Sequence of chain 1.C:
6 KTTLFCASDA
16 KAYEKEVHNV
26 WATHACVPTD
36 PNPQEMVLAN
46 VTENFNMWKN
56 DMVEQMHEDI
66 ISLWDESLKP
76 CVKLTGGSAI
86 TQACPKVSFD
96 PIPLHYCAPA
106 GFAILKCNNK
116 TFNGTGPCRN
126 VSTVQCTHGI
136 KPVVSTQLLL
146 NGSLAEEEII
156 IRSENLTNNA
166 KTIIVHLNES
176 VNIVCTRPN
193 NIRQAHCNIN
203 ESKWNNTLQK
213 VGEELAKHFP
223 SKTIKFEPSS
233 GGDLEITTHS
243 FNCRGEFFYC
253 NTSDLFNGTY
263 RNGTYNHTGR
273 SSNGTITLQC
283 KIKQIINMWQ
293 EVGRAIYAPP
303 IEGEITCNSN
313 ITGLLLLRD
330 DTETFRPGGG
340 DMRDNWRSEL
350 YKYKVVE

This protein binds this small molecule.
Small molecule (SMILES): CC(=O)N[C@@H]1[C@@H](O)[C@H](O)[C@@H](CO)O[C@H]1O

Binding-site contacts:
Ligand atom N2 contacts residue ASN160 of chain 1.C at 3.7 Å.
Ligand atom O6 contacts residue ASN163 of chain 1.C at 4.0 Å.
Ligand atom C4 contacts residue ASN160 of chain 1.C at 4.1 Å.
Ligand atom C2 contacts residue ASN160 of chain 1.C at 2.6 Å.
Ligand atom O5 contacts residue ASN163 of chain 1.C at 3.7 Å.
Ligand atom O3 contacts residue ASN160 of chain 1.C at 3.3 Å (h-bond).
Ligand atom C7 contacts residue ASN160 of chain 1.C at 4.0 Å.
Ligand atom O7 contacts residue ASN160 of chain 1.C at 3.8 Å.
Ligand atom C1 contacts residue ASN160 of chain 1.C at 1.4 Å.
Ligand atom C3 contacts residue ASN160 of chain 1.C at 3.4 Å.
Ligand atom C5 contacts residue ASN160 of chain 1.C at 3.6 Å.
Ligand atom C1 contacts residue ASN163 of chain 1.C at 4.3 Å.
Ligand atom O5 contacts residue THR162 of chain 1.C at 3.4 Å.
Ligand atom C5 contacts residue THR162 of chain 1.C at 4.2 Å.
Ligand atom C1 contacts residue THR162 of chain 1.C at 4.2 Å.
Ligand atom C6 contacts residue ASN163 of chain 1.C at 4.0 Å.
Ligand atom C6 contacts residue ASN160 of chain 1.C at 3.8 Å.
Ligand atom O5 contacts residue ASN160 of chain 1.C at 2.5 Å (h-bond).
Ligand atom O6 contacts residue THR162 of chain 1.C at 4.4 Å.